Binding-site contacts:
Ligand atom C5 contacts residue TRP193 of chain 1.A at 3.9 Å (hydrophobic).
Ligand atom C6 contacts residue CYS173 of chain 1.A at 3.8 Å (hydrophobic).
Ligand atom C1 contacts residue GLN174 of chain 1.A at 3.9 Å.
Ligand atom C5 contacts residue GLY194 of chain 1.A at 3.5 Å.
Ligand atom C5 contacts residue GLY196 of chain 1.A at 3.7 Å.
Ligand atom C7 contacts residue GLY204 of chain 1.A at 4.4 Å.
Ligand atom C7 contacts residue TRP193 of chain 1.A at 3.8 Å (hydrophobic).
Ligand atom N8 contacts residue TRP193 of chain 1.A at 3.8 Å.
Ligand atom C6 contacts residue CYS197 of chain 1.A at 4.4 Å (hydrophobic).
Ligand atom C2 contacts residue VAL191 of chain 1.A at 3.6 Å (hydrophobic).
Ligand atom N4 contacts residue GLY194 of chain 1.A at 3.8 Å.
Ligand atom N9 contacts residue SER172 of chain 1.A at 3.4 Å (h-bond).
Ligand atom C2 contacts residue CYS173 of chain 1.A at 3.5 Å (hydrophobic).
Ligand atom C6 contacts residue GLY196 of chain 1.A at 4.3 Å.
Ligand atom C1 contacts residue CYS173 of chain 1.A at 3.7 Å (hydrophobic).
Ligand atom N9 contacts residue GLY196 of chain 1.A at 2.9 Å (h-bond).
Ligand atom C7 contacts residue SER172 of chain 1.A at 3.2 Å.
Ligand atom N8 contacts residue SER172 of chain 1.A at 3.0 Å (h-bond).
Ligand atom N8 contacts residue TYR206 of chain 1.A at 4.3 Å.
Ligand atom C1 contacts residue SO41 of chain 1.F at 3.6 Å.
Ligand atom C3 contacts residue SER192 of chain 1.A at 4.2 Å.
Ligand atom C3 contacts residue GLY194 of chain 1.A at 4.2 Å.
Ligand atom N9 contacts residue GLY194 of chain 1.A at 3.8 Å.
Ligand atom N9 contacts residue CYS197 of chain 1.A at 3.9 Å.
Ligand atom C3 contacts residue TRP193 of chain 1.A at 3.6 Å (hydrophobic).
Ligand atom C3 contacts residue SER172 of chain 1.A at 4.1 Å.
Ligand atom C2 contacts residue SER177 of chain 1.A at 3.7 Å.
Ligand atom C7 contacts residue GLY196 of chain 1.A at 4.0 Å.
Ligand atom C7 contacts residue GLY194 of chain 1.A at 4.0 Å.
Ligand atom N8 contacts residue ASP171 of chain 1.A at 2.9 Å (salt-bridge).
Ligand atom C1 contacts residue SER177 of chain 1.A at 3.7 Å.
Ligand atom C7 contacts residue ASP171 of chain 1.A at 3.7 Å.
Ligand atom N9 contacts residue ASP171 of chain 1.A at 2.9 Å (salt-bridge).
Ligand atom N4 contacts residue SER172 of chain 1.A at 3.9 Å.
Ligand atom C2 contacts residue SO41 of chain 1.F at 4.4 Å.
Ligand atom N4 contacts residue GLY196 of chain 1.A at 4.2 Å.
Ligand atom C3 contacts residue VAL191 of chain 1.A at 3.9 Å (hydrophobic).
Ligand atom N4 contacts residue TRP193 of chain 1.A at 3.7 Å.
Ligand atom N8 contacts residue GLY204 of chain 1.A at 3.5 Å.
Ligand atom C6 contacts residue GLN174 of chain 1.A at 3.8 Å.

Sequence of chain 1.A:
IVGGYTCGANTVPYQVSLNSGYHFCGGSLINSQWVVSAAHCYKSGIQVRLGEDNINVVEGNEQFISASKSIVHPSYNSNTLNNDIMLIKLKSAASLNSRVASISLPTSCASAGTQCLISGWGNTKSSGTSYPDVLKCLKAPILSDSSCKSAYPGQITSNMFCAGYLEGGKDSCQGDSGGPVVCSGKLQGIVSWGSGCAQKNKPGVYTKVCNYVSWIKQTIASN

A small-molecule ligand and the protein it binds are described below.
Small molecule (SMILES): [H]/N=C(\N)N1CCCCC1